Sequence of chain 2.A:
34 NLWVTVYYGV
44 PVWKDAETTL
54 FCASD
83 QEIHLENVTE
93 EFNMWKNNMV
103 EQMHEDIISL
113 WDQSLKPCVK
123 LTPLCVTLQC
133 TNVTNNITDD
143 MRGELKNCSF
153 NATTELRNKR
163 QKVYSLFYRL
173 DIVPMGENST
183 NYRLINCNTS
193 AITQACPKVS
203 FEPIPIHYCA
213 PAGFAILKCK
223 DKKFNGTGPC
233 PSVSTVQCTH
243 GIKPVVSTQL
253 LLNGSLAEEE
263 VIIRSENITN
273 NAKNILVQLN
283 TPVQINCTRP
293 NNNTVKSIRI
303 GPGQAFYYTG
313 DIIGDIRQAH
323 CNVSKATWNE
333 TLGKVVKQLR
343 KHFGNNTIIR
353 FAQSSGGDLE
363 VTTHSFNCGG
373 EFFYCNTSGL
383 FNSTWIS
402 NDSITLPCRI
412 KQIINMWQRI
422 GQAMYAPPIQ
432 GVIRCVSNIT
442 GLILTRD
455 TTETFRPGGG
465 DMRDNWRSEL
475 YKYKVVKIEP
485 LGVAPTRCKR

Binding-site contacts:
Ligand atom C4 contacts residue ASN288 of chain 2.A at 4.3 Å.
Ligand atom C7 contacts residue ASN288 of chain 2.A at 3.4 Å.
Ligand atom O7 contacts residue ASN324 of chain 2.A at 4.1 Å.
Ligand atom C8 contacts residue ASN324 of chain 2.A at 3.5 Å.
Ligand atom C8 contacts residue SER404 of chain 2.A at 4.3 Å.
Ligand atom C5 contacts residue GLN286 of chain 2.A at 4.0 Å.
Ligand atom C3 contacts residue GLN286 of chain 2.A at 3.7 Å.
Ligand atom N2 contacts residue ASN288 of chain 2.A at 2.9 Å (h-bond).
Ligand atom C7 contacts residue ASN324 of chain 2.A at 4.3 Å.
Ligand atom C1 contacts residue ARG435 of chain 2.A at 4.2 Å.
Ligand atom O5 contacts residue ASN288 of chain 2.A at 2.4 Å (h-bond).
Ligand atom C8 contacts residue VAL325 of chain 2.A at 3.8 Å (hydrophobic).
Ligand atom C8 contacts residue GLN286 of chain 2.A at 4.4 Å.
Ligand atom O7 contacts residue ASN288 of chain 2.A at 3.6 Å (h-bond).
Ligand atom C6 contacts residue ARG435 of chain 2.A at 3.9 Å.
Ligand atom C2 contacts residue ASN288 of chain 2.A at 2.5 Å.
Ligand atom O6 contacts residue ARG435 of chain 2.A at 3.2 Å (salt-bridge).
Ligand atom C3 contacts residue ASN288 of chain 2.A at 3.9 Å.
Ligand atom C2 contacts residue GLN286 of chain 2.A at 4.1 Å.
Ligand atom C1 contacts residue GLN286 of chain 2.A at 3.6 Å.
Ligand atom C8 contacts residue SER326 of chain 2.A at 3.4 Å.
Ligand atom C5 contacts residue ASN288 of chain 2.A at 3.8 Å.
Ligand atom C5 contacts residue ARG435 of chain 2.A at 4.3 Å.
Ligand atom C4 contacts residue GLN286 of chain 2.A at 4.4 Å.
Ligand atom N2 contacts residue GLN286 of chain 2.A at 4.1 Å.
Ligand atom C1 contacts residue ASN288 of chain 2.A at 1.5 Å.
Ligand atom O5 contacts residue GLN286 of chain 2.A at 4.3 Å.
Ligand atom O5 contacts residue ARG435 of chain 2.A at 3.3 Å (salt-bridge).

The small molecule below binds the protein below.
Small molecule (SMILES): CC(=O)N[C@@H]1[C@@H](O)[C@H](O)[C@@H](CO)O[C@H]1O